The protein below binds the small molecule below.
Small molecule (SMILES): Cc1ccc(-c2cn3cccc(C)c3n2)cc1S(=O)(=O)N1CCNCC1

Binding-site contacts:
Ligand atom C3 contacts residue PHE124 of chain 1.A at 3.6 Å (hydrophobic).
Ligand atom C3 contacts residue PHE196 of chain 1.B at 3.6 Å (hydrophobic).
Ligand atom C11 contacts residue PHE144 of chain 1.B at 3.7 Å (hydrophobic).
Ligand atom C5 contacts residue FAD1 of chain 1.D at 3.4 Å.
Ligand atom C19 contacts residue MET172 of chain 1.A at 3.7 Å (hydrophobic).
Ligand atom O2 contacts residue ASN179 of chain 1.A at 3.0 Å (h-bond).
Ligand atom O2 contacts residue FAD1 of chain 1.D at 3.4 Å (h-bond).
Ligand atom C7 contacts residue FAD1 of chain 1.D at 3.7 Å.
Ligand atom C3 contacts residue ASN179 of chain 1.A at 3.1 Å.
Ligand atom O1 contacts residue FAD1 of chain 1.D at 3.5 Å (h-bond).
Ligand atom C17 contacts residue ILE146 of chain 1.B at 3.5 Å (hydrophobic).
Ligand atom C2 contacts residue PHE144 of chain 1.B at 3.4 Å (hydrophobic).
Ligand atom O1 contacts residue GLY167 of chain 1.A at 3.5 Å.
Ligand atom C4 contacts residue PHE144 of chain 1.B at 3.4 Å (hydrophobic).
Ligand atom C10 contacts residue FAD1 of chain 1.D at 3.5 Å.
Ligand atom C16 contacts residue PHE196 of chain 1.B at 3.7 Å (hydrophobic).
Ligand atom C2 contacts residue FAD1 of chain 1.D at 3.4 Å.
Ligand atom O1 contacts residue GLY168 of chain 1.A at 3.1 Å (h-bond).
Ligand atom C12 contacts residue PHE196 of chain 1.B at 3.3 Å (hydrophobic).
Ligand atom C4 contacts residue FAD1 of chain 1.D at 3.4 Å.
Ligand atom C14 contacts residue PHE196 of chain 1.B at 3.5 Å (hydrophobic).
Ligand atom C8 contacts residue FAD1 of chain 1.D at 3.6 Å.
Ligand atom O2 contacts residue GLY168 of chain 1.A at 3.4 Å.
Ligand atom C14 contacts residue TRP123 of chain 1.A at 3.6 Å (hydrophobic).
Ligand atom N1 contacts residue FAD1 of chain 1.D at 3.5 Å.
Ligand atom C11 contacts residue TRP123 of chain 1.A at 3.6 Å (hydrophobic).
Ligand atom C16 contacts residue FAD1 of chain 1.D at 3.3 Å.
Ligand atom C contacts residue FAD1 of chain 1.D at 3.5 Å.
Ligand atom C12 contacts residue FAD1 of chain 1.D at 3.6 Å.
Ligand atom C14 contacts residue FAD1 of chain 1.D at 3.3 Å.
Ligand atom C3 contacts residue TYR150 of chain 1.B at 3.7 Å (hydrophobic).
Ligand atom C13 contacts residue PHE196 of chain 1.B at 3.5 Å (hydrophobic).
Ligand atom C13 contacts residue FAD1 of chain 1.D at 3.4 Å.
Ligand atom C1 contacts residue FAD1 of chain 1.D at 3.6 Å.
Ligand atom C11 contacts residue FAD1 of chain 1.D at 3.4 Å.
Ligand atom N2 contacts residue FAD1 of chain 1.D at 3.4 Å (h-bond).
Ligand atom C20 contacts residue MET172 of chain 1.A at 3.4 Å (hydrophobic).
Ligand atom N1 contacts residue PHE144 of chain 1.B at 3.3 Å.
Ligand atom N18 contacts residue PHE149 of chain 1.B at 3.6 Å.
Ligand atom C19 contacts residue PHE149 of chain 1.B at 3.6 Å (hydrophobic).

Sequence of chain 1.B:
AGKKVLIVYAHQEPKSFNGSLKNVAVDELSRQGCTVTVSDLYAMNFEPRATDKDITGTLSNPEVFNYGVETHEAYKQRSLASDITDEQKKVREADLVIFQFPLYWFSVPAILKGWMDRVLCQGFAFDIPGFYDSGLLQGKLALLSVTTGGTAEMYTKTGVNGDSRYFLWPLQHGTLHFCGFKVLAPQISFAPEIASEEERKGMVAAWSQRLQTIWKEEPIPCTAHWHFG

Sequence of chain 1.A:
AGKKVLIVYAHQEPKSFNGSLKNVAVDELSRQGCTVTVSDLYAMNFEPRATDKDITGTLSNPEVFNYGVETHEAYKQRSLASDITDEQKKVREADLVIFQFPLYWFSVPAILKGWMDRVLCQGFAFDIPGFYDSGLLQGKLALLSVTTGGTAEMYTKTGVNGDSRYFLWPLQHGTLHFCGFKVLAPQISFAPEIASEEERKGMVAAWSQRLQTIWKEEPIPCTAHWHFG